Sequence of chain 1.G:
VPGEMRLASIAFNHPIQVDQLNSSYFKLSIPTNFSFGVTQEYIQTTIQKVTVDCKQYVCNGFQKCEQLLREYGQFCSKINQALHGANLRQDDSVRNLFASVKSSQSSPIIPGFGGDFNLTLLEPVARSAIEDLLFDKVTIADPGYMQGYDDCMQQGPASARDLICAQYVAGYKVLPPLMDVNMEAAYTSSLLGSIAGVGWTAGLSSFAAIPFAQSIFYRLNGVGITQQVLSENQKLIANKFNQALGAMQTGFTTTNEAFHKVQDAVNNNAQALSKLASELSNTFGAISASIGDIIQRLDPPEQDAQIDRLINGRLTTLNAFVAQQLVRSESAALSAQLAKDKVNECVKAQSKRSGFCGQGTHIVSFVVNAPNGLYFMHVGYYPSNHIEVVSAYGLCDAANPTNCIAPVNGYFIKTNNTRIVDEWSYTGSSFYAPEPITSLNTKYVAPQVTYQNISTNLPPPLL

Binding-site contacts:
Ligand atom C1 contacts residue THR872 of chain 1.G at 4.2 Å.
Ligand atom C8 contacts residue GLN1009 of chain 1.G at 4.3 Å.
Ligand atom C2 contacts residue ASN870 of chain 1.G at 2.6 Å.
Ligand atom C1 contacts residue ASN870 of chain 1.G at 1.4 Å.
Ligand atom N2 contacts residue THR872 of chain 1.G at 3.8 Å.
Ligand atom C8 contacts residue LEU871 of chain 1.G at 4.0 Å (hydrophobic).
Ligand atom C5 contacts residue ASN870 of chain 1.G at 3.5 Å.
Ligand atom O7 contacts residue ASN870 of chain 1.G at 3.0 Å (h-bond).
Ligand atom C7 contacts residue THR872 of chain 1.G at 4.1 Å.
Ligand atom C8 contacts residue ASN870 of chain 1.G at 3.3 Å.
Ligand atom C4 contacts residue ASN870 of chain 1.G at 4.3 Å.
Ligand atom O7 contacts residue GLN1009 of chain 1.G at 4.0 Å.
Ligand atom C8 contacts residue THR872 of chain 1.G at 3.7 Å.
Ligand atom C7 contacts residue ASN870 of chain 1.G at 3.2 Å.
Ligand atom N2 contacts residue ASN870 of chain 1.G at 2.9 Å (h-bond).
Ligand atom O5 contacts residue ASN870 of chain 1.G at 2.4 Å (h-bond).
Ligand atom C3 contacts residue ASN870 of chain 1.G at 3.8 Å.

The protein below binds the small molecule below.
Small molecule (SMILES): CC(=O)N[C@H]1[C@H](O[C@H]2[C@H](O)[C@@H](NC(C)=O)CO[C@@H]2CO)O[C@H](CO)[C@@H](O)[C@@H]1O